A small-molecule ligand and the protein it binds are described below.
Small molecule (SMILES): OC[C@H]1O[C@@H](O[C@H]2[C@@H](OC[C@H]3O[C@@H](O[C@H]4[C@H](O)[C@@H](O)[C@H](O[C@H]5[C@H](O)[C@@H](O)[C@H](O)O[C@@H]5CO)O[C@@H]4CO[C@H]4OC[C@@H](O)[C@H](O)[C@H]4O[C@@H]4O[C@H](CO)[C@H](O)[C@H](O)[C@H]4O)[C@H](O)[C@@H](O)[C@@H]3O[C@@H]3O[C@H](CO[C@H]4OC[C@@H](O)[C@H](O)[C@H]4O)[C@@H](O)[C@H](O)[C@H]3O)OC[C@@H](O)[C@@H]2O)[C@H](O)[C@@H](O)[C@H]1O

Binding-site contacts:
Ligand atom C5 contacts residue ASP449 of chain 1.A at 3.3 Å.
Ligand atom C4 contacts residue BGC1 of chain 1.B at 3.6 Å.
Ligand atom O5 contacts residue XYS6 of chain 1.B at 2.6 Å (h-bond).
Ligand atom O2 contacts residue GLY399 of chain 1.A at 3.2 Å (h-bond).
Ligand atom C5 contacts residue TYR264 of chain 1.A at 3.2 Å (hydrophobic).
Ligand atom C5 contacts residue XYS6 of chain 1.B at 3.3 Å.
Ligand atom C4 contacts residue GLU372 of chain 1.A at 3.2 Å.
Ligand atom O6 contacts residue PHE363 of chain 1.A at 3.6 Å.
Ligand atom C2 contacts residue GAL7 of chain 1.B at 3.5 Å.
Ligand atom O4 contacts residue GLU372 of chain 1.A at 2.6 Å (salt-bridge).
Ligand atom O4 contacts residue ASP449 of chain 1.A at 2.6 Å (salt-bridge).
Ligand atom O4 contacts residue SER472 of chain 1.A at 3.2 Å.
Ligand atom O5 contacts residue GAL7 of chain 1.B at 3.5 Å (h-bond).
Ligand atom C5 contacts residue ASP449 of chain 1.A at 3.5 Å.
Ligand atom C2 contacts residue MET380 of chain 1.A at 3.8 Å (hydrophobic).
Ligand atom O5 contacts residue TRP379 of chain 1.A at 3.6 Å.
Ligand atom C4 contacts residue ASP449 of chain 1.A at 2.9 Å.
Ligand atom O5 contacts residue TYR264 of chain 1.A at 3.7 Å.
Ligand atom C6 contacts residue PHE363 of chain 1.A at 3.8 Å (hydrophobic).
Ligand atom C6 contacts residue TYR264 of chain 1.A at 3.3 Å (hydrophobic).
Ligand atom O4 contacts residue TRP319 of chain 1.A at 3.6 Å.
Ligand atom O4 contacts residue ASP449 of chain 1.A at 2.6 Å (salt-bridge).
Ligand atom C6 contacts residue TRP379 of chain 1.A at 3.5 Å (hydrophobic).
Ligand atom C1 contacts residue XYS6 of chain 1.B at 3.8 Å.
Ligand atom O2 contacts residue TRP379 of chain 1.A at 2.8 Å (h-bond).
Ligand atom O4 contacts residue ASP265 of chain 1.A at 3.5 Å.
Ligand atom C4 contacts residue ASP449 of chain 1.A at 3.4 Å.
Ligand atom O3 contacts residue BGC1 of chain 1.B at 2.6 Å (h-bond).
Ligand atom C6 contacts residue LYS376 of chain 1.A at 3.8 Å.
Ligand atom C3 contacts residue GLY399 of chain 1.A at 3.5 Å.
Ligand atom C6 contacts residue TRP319 of chain 1.A at 3.8 Å (hydrophobic).
Ligand atom O4 contacts residue BGC1 of chain 1.B at 2.7 Å (h-bond).
Ligand atom O3 contacts residue SER472 of chain 1.A at 3.7 Å.
Ligand atom C3 contacts residue ASP449 of chain 1.A at 3.6 Å.
Ligand atom C5 contacts residue TRP319 of chain 1.A at 3.5 Å (hydrophobic).
Ligand atom C4 contacts residue TYR264 of chain 1.A at 3.6 Å (hydrophobic).
Ligand atom C3 contacts residue BGC1 of chain 1.B at 3.5 Å.
Ligand atom O5 contacts residue TRP319 of chain 1.A at 3.6 Å.
Ligand atom C6 contacts residue TRP320 of chain 1.A at 3.7 Å (hydrophobic).
Ligand atom O3 contacts residue GLY399 of chain 1.A at 2.6 Å (h-bond).

Sequence of chain 1.A:
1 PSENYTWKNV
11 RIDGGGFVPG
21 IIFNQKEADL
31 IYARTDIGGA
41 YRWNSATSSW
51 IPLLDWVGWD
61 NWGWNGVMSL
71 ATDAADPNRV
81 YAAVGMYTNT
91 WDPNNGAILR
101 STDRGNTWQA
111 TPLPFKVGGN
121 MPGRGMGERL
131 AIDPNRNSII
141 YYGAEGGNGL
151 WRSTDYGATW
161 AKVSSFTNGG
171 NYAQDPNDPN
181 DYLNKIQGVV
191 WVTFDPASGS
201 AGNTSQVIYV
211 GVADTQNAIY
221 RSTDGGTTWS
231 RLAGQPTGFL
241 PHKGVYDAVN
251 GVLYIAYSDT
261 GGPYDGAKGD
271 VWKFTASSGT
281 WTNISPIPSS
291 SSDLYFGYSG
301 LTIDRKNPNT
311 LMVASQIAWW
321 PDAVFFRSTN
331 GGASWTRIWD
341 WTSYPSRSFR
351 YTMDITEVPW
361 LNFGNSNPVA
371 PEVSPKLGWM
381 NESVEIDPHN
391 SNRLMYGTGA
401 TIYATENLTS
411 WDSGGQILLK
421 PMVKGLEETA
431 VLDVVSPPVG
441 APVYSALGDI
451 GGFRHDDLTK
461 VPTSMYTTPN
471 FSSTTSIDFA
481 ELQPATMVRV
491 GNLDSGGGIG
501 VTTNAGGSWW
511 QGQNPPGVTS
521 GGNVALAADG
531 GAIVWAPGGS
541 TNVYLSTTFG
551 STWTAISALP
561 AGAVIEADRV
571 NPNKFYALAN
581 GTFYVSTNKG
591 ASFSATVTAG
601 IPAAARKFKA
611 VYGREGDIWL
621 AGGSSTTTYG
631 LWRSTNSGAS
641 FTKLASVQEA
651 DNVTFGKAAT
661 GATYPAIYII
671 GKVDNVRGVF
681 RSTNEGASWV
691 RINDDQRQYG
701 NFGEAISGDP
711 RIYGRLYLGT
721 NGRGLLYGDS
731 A